Sequence of chain 1.A:
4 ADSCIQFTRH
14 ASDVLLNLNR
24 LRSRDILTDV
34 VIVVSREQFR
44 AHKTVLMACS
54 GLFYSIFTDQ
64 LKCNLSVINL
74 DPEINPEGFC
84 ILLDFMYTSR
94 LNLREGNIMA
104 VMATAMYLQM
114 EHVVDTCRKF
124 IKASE

Binding-site contacts:
Ligand atom CE3 contacts residue PHE10 of chain 1.A at 3.6 Å (hydrophobic).
Ligand atom CE3 contacts residue ILE8 of chain 1.A at 3.5 Å (hydrophobic).
Ligand atom CD1 contacts residue THR119 of chain 2.A at 3.9 Å.
Ligand atom CZ3 contacts residue PHE10 of chain 1.A at 3.8 Å (hydrophobic).
Ligand atom CG1 contacts residue THR11 of chain 1.A at 3.7 Å.
Ligand atom CG contacts residue ARG93 of chain 2.A at 3.5 Å.
Ligand atom CZ2 contacts residue HIS115 of chain 2.A at 3.5 Å.
Ligand atom CG2 contacts residue THR11 of chain 1.A at 3.9 Å.
Ligand atom CG2 contacts residue GLN9 of chain 1.A at 3.7 Å.
Ligand atom O contacts residue PHE10 of chain 1.A at 3.4 Å.
Ligand atom CB contacts residue GLN9 of chain 1.A at 3.6 Å.
Ligand atom CE2 contacts residue HIS115 of chain 2.A at 3.7 Å.
Ligand atom O contacts residue ILE8 of chain 1.A at 3.5 Å.
Ligand atom CZ3 contacts residue LEU94 of chain 2.A at 3.8 Å (hydrophobic).
Ligand atom CH2 contacts residue PHE10 of chain 1.A at 3.8 Å (hydrophobic).
Ligand atom O contacts residue GLN9 of chain 1.A at 3.7 Å.
Ligand atom CE2 contacts residue PHE10 of chain 1.A at 3.5 Å (hydrophobic).
Ligand atom C contacts residue PHE10 of chain 1.A at 3.7 Å (hydrophobic).
Ligand atom CZ3 contacts residue PHE88 of chain 2.A at 3.9 Å (hydrophobic).
Ligand atom CA contacts residue GLN9 of chain 1.A at 3.9 Å.
Ligand atom CD contacts residue CYS7 of chain 1.A at 3.3 Å (hydrophobic).
Ligand atom O contacts residue GLN9 of chain 1.A at 2.9 Å (h-bond).
Ligand atom NE1 contacts residue HIS115 of chain 2.A at 3.3 Å (h-bond).
Ligand atom CA contacts residue GLN9 of chain 1.A at 3.2 Å.
Ligand atom CB contacts residue ARG93 of chain 2.A at 3.7 Å.
Ligand atom C contacts residue GLN9 of chain 1.A at 3.5 Å.
Ligand atom CZ3 contacts residue ILE8 of chain 1.A at 3.9 Å (hydrophobic).
Ligand atom CD1 contacts residue PHE10 of chain 1.A at 3.7 Å (hydrophobic).
Ligand atom CH2 contacts residue PHE88 of chain 2.A at 3.5 Å (hydrophobic).
Ligand atom CE3 contacts residue GLN9 of chain 1.A at 3.5 Å.
Ligand atom NE1 contacts residue PHE10 of chain 1.A at 3.4 Å.
Ligand atom CG contacts residue CYS7 of chain 1.A at 3.8 Å (hydrophobic).
Ligand atom CD2 contacts residue PHE10 of chain 1.A at 3.8 Å (hydrophobic).
Ligand atom CE2 contacts residue THR119 of chain 2.A at 3.7 Å.
Ligand atom N contacts residue GLN9 of chain 1.A at 2.8 Å (h-bond).
Ligand atom NE1 contacts residue THR119 of chain 2.A at 3.7 Å.
Ligand atom CA contacts residue ARG12 of chain 1.A at 3.8 Å.
Ligand atom O contacts residue THR11 of chain 1.A at 3.0 Å (h-bond).
Ligand atom CZ2 contacts residue PHE10 of chain 1.A at 3.9 Å (hydrophobic).
Ligand atom CZ2 contacts residue THR119 of chain 2.A at 3.8 Å.

Sequence of chain 2.A:
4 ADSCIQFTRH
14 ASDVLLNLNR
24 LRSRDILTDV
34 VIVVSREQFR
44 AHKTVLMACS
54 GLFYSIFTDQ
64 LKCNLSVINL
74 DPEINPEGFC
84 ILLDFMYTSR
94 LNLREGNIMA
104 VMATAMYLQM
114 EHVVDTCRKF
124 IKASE

A protein and the small-molecule ligand that binds it are described below.
Small molecule (SMILES): CC[C@H](C)[C@H](NC(=O)[C@@H](NC(=O)[C@H](CC1=c2ccccc2=NC1)NC(C)=O)C(C)C)C(=O)N1CCC[C@H]1C(N)=O